Sequence of chain 1.C:
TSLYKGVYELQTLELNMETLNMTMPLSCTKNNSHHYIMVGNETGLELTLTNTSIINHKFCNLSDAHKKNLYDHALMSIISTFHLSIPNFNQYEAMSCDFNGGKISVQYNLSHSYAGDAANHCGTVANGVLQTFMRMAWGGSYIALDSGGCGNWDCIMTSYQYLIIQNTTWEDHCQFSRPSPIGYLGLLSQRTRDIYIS

Binding-site contacts:
Ligand atom C5 contacts residue ASN51 of chain 1.C at 3.7 Å.
Ligand atom C7 contacts residue ASN51 of chain 1.C at 3.0 Å.
Ligand atom C3 contacts residue ASN51 of chain 1.C at 3.8 Å.
Ligand atom N2 contacts residue ASN51 of chain 1.C at 2.9 Å (h-bond).
Ligand atom C1 contacts residue ASN51 of chain 1.C at 1.4 Å.
Ligand atom C6 contacts residue GLN161 of chain 1.C at 3.5 Å.
Ligand atom C5 contacts residue GLN161 of chain 1.C at 3.4 Å.
Ligand atom C8 contacts residue ASN51 of chain 1.C at 3.7 Å.
Ligand atom C3 contacts residue SER159 of chain 1.C at 4.3 Å.
Ligand atom O5 contacts residue ASN51 of chain 1.C at 2.4 Å (h-bond).
Ligand atom O5 contacts residue GLN161 of chain 1.C at 3.1 Å (h-bond).
Ligand atom O4 contacts residue SER159 of chain 1.C at 3.8 Å.
Ligand atom C8 contacts residue TYR160 of chain 1.C at 4.1 Å (hydrophobic).
Ligand atom C2 contacts residue ASN51 of chain 1.C at 2.5 Å.
Ligand atom C4 contacts residue SER159 of chain 1.C at 4.3 Å.
Ligand atom C5 contacts residue SER159 of chain 1.C at 4.1 Å.
Ligand atom C4 contacts residue ASN51 of chain 1.C at 4.2 Å.
Ligand atom O7 contacts residue SER159 of chain 1.C at 4.3 Å.
Ligand atom C1 contacts residue GLN161 of chain 1.C at 3.5 Å.
Ligand atom O7 contacts residue ASN51 of chain 1.C at 2.8 Å (h-bond).
Ligand atom O7 contacts residue TYR160 of chain 1.C at 3.9 Å.

A small-molecule ligand and the protein it binds are described below.
Small molecule (SMILES): CC(=O)N[C@@H]1[C@@H](O)[C@H](O)[C@@H](CO)O[C@H]1O